Sequence of chain 54.B:
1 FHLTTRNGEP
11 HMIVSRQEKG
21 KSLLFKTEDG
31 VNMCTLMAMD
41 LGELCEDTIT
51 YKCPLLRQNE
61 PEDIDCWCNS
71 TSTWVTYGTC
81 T

Binding-site contacts:
Ligand atom O6 contacts residue GLU46 of chain 54.B at 3.8 Å.
Ligand atom C2 contacts residue NAG1 of chain 54.N at 4.1 Å.
Ligand atom C6 contacts residue CYS45 of chain 54.B at 4.4 Å (hydrophobic).
Ligand atom O7 contacts residue ASN75 of chain 54.A at 3.2 Å (h-bond).
Ligand atom O7 contacts residue MET126 of chain 54.A at 3.1 Å.
Ligand atom O6 contacts residue CYS45 of chain 54.B at 3.4 Å (h-bond).
Ligand atom C5 contacts residue NAG1 of chain 54.N at 3.7 Å.
Ligand atom O6 contacts residue ASN75 of chain 54.A at 3.8 Å.
Ligand atom C5 contacts residue ASN75 of chain 54.A at 3.2 Å.
Ligand atom C7 contacts residue ASN75 of chain 54.A at 2.8 Å.
Ligand atom N2 contacts residue ASN75 of chain 54.A at 3.0 Å (h-bond).
Ligand atom C6 contacts residue ASN75 of chain 54.A at 3.8 Å.
Ligand atom C4 contacts residue NAG1 of chain 54.N at 2.9 Å.
Ligand atom C3 contacts residue NAG1 of chain 54.N at 3.3 Å.
Ligand atom C4 contacts residue ASN75 of chain 54.A at 4.0 Å.
Ligand atom C1 contacts residue ASN75 of chain 54.A at 1.3 Å.
Ligand atom C2 contacts residue ASN75 of chain 54.A at 2.6 Å.
Ligand atom O6 contacts residue THR48 of chain 54.B at 4.0 Å.
Ligand atom C8 contacts residue ASN75 of chain 54.A at 3.0 Å.
Ligand atom O6 contacts residue NAG1 of chain 54.N at 4.1 Å.
Ligand atom O5 contacts residue THR48 of chain 54.B at 4.0 Å.
Ligand atom C8 contacts residue MET126 of chain 54.A at 3.7 Å (hydrophobic).
Ligand atom C7 contacts residue MET126 of chain 54.A at 3.8 Å (hydrophobic).
Ligand atom O4 contacts residue NAG1 of chain 54.N at 1.6 Å.
Ligand atom C6 contacts residue THR48 of chain 54.B at 4.4 Å.
Ligand atom C6 contacts residue NAG1 of chain 54.N at 3.4 Å.
Ligand atom C8 contacts residue PHE98 of chain 54.A at 3.6 Å (hydrophobic).
Ligand atom O3 contacts residue NAG1 of chain 54.N at 2.4 Å (h-bond).
Ligand atom C3 contacts residue ASN75 of chain 54.A at 3.5 Å.
Ligand atom O5 contacts residue ASN75 of chain 54.A at 2.1 Å (h-bond).

Sequence of chain 54.A:
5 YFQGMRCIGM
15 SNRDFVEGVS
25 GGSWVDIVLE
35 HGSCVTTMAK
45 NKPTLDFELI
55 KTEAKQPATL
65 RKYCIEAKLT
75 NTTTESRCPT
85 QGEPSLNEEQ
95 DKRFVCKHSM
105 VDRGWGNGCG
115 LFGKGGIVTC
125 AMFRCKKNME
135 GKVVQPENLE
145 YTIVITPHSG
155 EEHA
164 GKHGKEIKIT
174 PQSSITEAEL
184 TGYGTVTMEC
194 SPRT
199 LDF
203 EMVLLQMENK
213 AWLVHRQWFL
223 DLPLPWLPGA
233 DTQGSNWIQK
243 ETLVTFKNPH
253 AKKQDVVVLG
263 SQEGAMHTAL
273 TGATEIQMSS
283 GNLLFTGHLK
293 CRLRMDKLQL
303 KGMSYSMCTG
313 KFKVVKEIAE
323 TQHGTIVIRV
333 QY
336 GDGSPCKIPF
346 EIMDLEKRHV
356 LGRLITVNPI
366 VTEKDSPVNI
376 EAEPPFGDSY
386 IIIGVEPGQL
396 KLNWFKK

The small molecule below binds the protein below.
Small molecule (SMILES): CC(=O)N[C@@H]1[C@@H](O)[C@H](O)[C@@H](CO)O[C@H]1O